Sequence of chain 1.A:
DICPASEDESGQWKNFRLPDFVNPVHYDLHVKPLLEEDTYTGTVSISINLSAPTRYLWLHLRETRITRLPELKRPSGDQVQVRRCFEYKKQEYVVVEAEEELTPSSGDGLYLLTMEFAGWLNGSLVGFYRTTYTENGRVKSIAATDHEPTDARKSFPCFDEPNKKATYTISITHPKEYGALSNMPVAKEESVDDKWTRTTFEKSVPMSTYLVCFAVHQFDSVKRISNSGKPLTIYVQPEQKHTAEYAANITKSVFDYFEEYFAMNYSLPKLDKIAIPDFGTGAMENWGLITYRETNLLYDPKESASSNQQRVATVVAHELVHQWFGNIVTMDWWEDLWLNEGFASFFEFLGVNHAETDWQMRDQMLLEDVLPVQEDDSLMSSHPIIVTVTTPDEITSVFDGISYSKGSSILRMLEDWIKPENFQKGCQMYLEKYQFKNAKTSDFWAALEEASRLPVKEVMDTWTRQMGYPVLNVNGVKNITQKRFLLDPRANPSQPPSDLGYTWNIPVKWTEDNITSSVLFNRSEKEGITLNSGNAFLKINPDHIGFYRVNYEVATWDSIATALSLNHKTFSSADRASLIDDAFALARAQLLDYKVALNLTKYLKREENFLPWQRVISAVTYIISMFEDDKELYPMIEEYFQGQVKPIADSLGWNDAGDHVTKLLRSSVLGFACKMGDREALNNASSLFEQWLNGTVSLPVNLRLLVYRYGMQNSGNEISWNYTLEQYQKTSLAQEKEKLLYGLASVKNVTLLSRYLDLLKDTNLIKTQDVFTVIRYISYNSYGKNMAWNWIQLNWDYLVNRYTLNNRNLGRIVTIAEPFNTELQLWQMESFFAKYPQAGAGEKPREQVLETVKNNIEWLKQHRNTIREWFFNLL

The protein below binds the small molecule below.
Small molecule (SMILES): CC(=O)N[C@@H]1[C@@H](O)[C@H](O)[C@@H](CO)O[C@H]1O

Binding-site contacts:
Ligand atom O6 contacts residue ASN265 of chain 1.A at 4.1 Å.
Ligand atom C6 contacts residue ASN265 of chain 1.A at 4.5 Å.
Ligand atom O7 contacts residue ASN265 of chain 1.A at 3.1 Å (h-bond).
Ligand atom N2 contacts residue ASN265 of chain 1.A at 2.9 Å (h-bond).
Ligand atom C3 contacts residue ASN265 of chain 1.A at 3.7 Å.
Ligand atom C2 contacts residue ASN265 of chain 1.A at 2.4 Å.
Ligand atom C7 contacts residue ASN265 of chain 1.A at 3.2 Å.
Ligand atom C4 contacts residue ASN265 of chain 1.A at 4.2 Å.
Ligand atom O5 contacts residue ASN265 of chain 1.A at 2.4 Å (h-bond).
Ligand atom C5 contacts residue ASN265 of chain 1.A at 3.7 Å.
Ligand atom C1 contacts residue ASN265 of chain 1.A at 1.4 Å.